The protein below binds the small molecule below.
Small molecule (SMILES): CC(=O)N[C@@H]1[C@@H](O)[C@H](O)[C@@H](CO)O[C@H]1O

Binding-site contacts:
Ligand atom O3 contacts residue GLN217 of chain 1.A at 3.3 Å (h-bond).
Ligand atom C2 contacts residue ASN205 of chain 1.A at 2.4 Å.
Ligand atom C8 contacts residue VAL215 of chain 1.A at 3.9 Å (hydrophobic).
Ligand atom O7 contacts residue VAL215 of chain 1.A at 3.2 Å (h-bond).
Ligand atom C6 contacts residue LEU210 of chain 1.A at 4.5 Å (hydrophobic).
Ligand atom C3 contacts residue ASN205 of chain 1.A at 3.8 Å.
Ligand atom C7 contacts residue GLN217 of chain 1.A at 3.5 Å.
Ligand atom C1 contacts residue ASN205 of chain 1.A at 1.5 Å.
Ligand atom N2 contacts residue ASN205 of chain 1.A at 2.9 Å (h-bond).
Ligand atom C7 contacts residue ALA214 of chain 1.A at 4.1 Å (hydrophobic).
Ligand atom C3 contacts residue GLN217 of chain 1.A at 4.5 Å.
Ligand atom C7 contacts residue ASN205 of chain 1.A at 3.3 Å.
Ligand atom C6 contacts residue SER208 of chain 1.A at 4.4 Å.
Ligand atom O7 contacts residue MET213 of chain 1.A at 4.3 Å.
Ligand atom C1 contacts residue SER208 of chain 1.A at 3.1 Å.
Ligand atom C5 contacts residue SER208 of chain 1.A at 3.8 Å.
Ligand atom C8 contacts residue GLN217 of chain 1.A at 3.5 Å.
Ligand atom N2 contacts residue GLN217 of chain 1.A at 4.0 Å.
Ligand atom O7 contacts residue ALA214 of chain 1.A at 3.4 Å.
Ligand atom C4 contacts residue ASN205 of chain 1.A at 4.3 Å.
Ligand atom C8 contacts residue ALA214 of chain 1.A at 4.2 Å (hydrophobic).
Ligand atom O7 contacts residue GLN217 of chain 1.A at 3.8 Å.
Ligand atom O7 contacts residue ASN205 of chain 1.A at 3.1 Å (h-bond).
Ligand atom C5 contacts residue ASN205 of chain 1.A at 3.8 Å.
Ligand atom O6 contacts residue LEU210 of chain 1.A at 3.2 Å.
Ligand atom O5 contacts residue SER208 of chain 1.A at 2.9 Å (h-bond).
Ligand atom O5 contacts residue ASN205 of chain 1.A at 2.4 Å (h-bond).
Ligand atom C7 contacts residue VAL215 of chain 1.A at 4.0 Å (hydrophobic).
Ligand atom O6 contacts residue SER208 of chain 1.A at 3.7 Å.

Sequence of chain 1.A:
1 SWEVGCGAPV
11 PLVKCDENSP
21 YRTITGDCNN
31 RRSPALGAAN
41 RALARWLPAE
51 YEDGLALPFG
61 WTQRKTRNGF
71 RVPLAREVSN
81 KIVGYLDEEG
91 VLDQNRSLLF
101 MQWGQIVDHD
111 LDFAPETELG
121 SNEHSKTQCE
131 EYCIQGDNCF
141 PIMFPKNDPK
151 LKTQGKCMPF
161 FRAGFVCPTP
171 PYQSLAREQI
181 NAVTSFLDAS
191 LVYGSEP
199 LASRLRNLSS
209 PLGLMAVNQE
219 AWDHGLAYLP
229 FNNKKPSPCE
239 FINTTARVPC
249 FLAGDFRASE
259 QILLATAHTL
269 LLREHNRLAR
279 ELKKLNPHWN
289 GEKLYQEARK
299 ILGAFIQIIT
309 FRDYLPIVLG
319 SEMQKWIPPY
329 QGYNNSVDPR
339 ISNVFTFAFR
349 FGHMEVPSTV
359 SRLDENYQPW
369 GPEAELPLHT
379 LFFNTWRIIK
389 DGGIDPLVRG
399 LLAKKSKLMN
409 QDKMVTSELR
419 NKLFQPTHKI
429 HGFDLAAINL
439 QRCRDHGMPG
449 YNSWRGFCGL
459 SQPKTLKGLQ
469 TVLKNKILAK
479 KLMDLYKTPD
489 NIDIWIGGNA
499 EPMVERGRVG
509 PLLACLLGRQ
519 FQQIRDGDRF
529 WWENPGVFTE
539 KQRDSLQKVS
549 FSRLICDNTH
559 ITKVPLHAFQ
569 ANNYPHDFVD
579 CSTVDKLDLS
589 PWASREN